Sequence of chain 1.B:
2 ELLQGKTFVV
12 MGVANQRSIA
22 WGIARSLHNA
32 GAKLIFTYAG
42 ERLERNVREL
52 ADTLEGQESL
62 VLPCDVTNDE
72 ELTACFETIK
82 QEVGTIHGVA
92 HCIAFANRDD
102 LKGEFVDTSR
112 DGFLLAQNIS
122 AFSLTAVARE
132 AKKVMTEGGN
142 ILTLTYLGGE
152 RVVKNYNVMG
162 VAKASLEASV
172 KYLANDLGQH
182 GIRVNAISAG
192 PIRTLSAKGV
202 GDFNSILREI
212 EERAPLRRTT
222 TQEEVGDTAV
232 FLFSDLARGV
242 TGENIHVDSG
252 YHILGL

Binding-site contacts:
Ligand atom C30 contacts residue PRO192 of chain 1.B at 3.6 Å (hydrophobic).
Ligand atom N32 contacts residue TYR157 of chain 1.B at 3.6 Å.
Ligand atom C39 contacts residue SER197 of chain 1.B at 3.3 Å.
Ligand atom C29 contacts residue TYR147 of chain 1.B at 3.7 Å (hydrophobic).
Ligand atom C22 contacts residue TYR157 of chain 1.B at 3.7 Å (hydrophobic).
Ligand atom C25 contacts residue VAL201 of chain 1.B at 3.8 Å (hydrophobic).
Ligand atom C20 contacts residue TYR157 of chain 1.B at 3.6 Å (hydrophobic).
Ligand atom N44 contacts residue ALA97 of chain 1.B at 2.8 Å (h-bond).
Ligand atom C23 contacts residue VAL201 of chain 1.B at 3.7 Å (hydrophobic).
Ligand atom O48 contacts residue ARG99 of chain 1.B at 3.8 Å.
Ligand atom C30 contacts residue TYR147 of chain 1.B at 3.8 Å (hydrophobic).
Ligand atom O48 contacts residue ALA97 of chain 1.B at 3.8 Å.
Ligand atom C33 contacts residue TYR147 of chain 1.B at 3.6 Å (hydrophobic).
Ligand atom C33 contacts residue TYR157 of chain 1.B at 3.4 Å (hydrophobic).
Ligand atom C43 contacts residue ALA97 of chain 1.B at 3.7 Å (hydrophobic).
Ligand atom C29 contacts residue ILE207 of chain 1.B at 3.8 Å (hydrophobic).
Ligand atom C45 contacts residue ALA97 of chain 1.B at 3.4 Å (hydrophobic).
Ligand atom O35 contacts residue TYR157 of chain 1.B at 2.5 Å (h-bond).
Ligand atom N46 contacts residue PHE96 of chain 1.B at 3.5 Å.
Ligand atom O35 contacts residue NDP1 of chain 1.H at 2.6 Å (h-bond).
Ligand atom C33 contacts residue NDP1 of chain 1.H at 3.5 Å.
Ligand atom C31 contacts residue SER197 of chain 1.B at 3.5 Å.
Ligand atom C25 contacts residue TYR157 of chain 1.B at 3.6 Å (hydrophobic).
Ligand atom N44 contacts residue PHE96 of chain 1.B at 3.5 Å.
Ligand atom N46 contacts residue ALA97 of chain 1.B at 2.9 Å (h-bond).
Ligand atom C22 contacts residue ASN156 of chain 1.B at 3.7 Å.
Ligand atom C34 contacts residue NDP1 of chain 1.H at 3.4 Å.
Ligand atom C21 contacts residue TYR157 of chain 1.B at 3.6 Å (hydrophobic).
Ligand atom C36 contacts residue SER197 of chain 1.B at 3.4 Å.
Ligand atom C34 contacts residue TYR157 of chain 1.B at 3.4 Å (hydrophobic).
Ligand atom C47 contacts residue PHE96 of chain 1.B at 3.8 Å (hydrophobic).
Ligand atom C24 contacts residue TYR157 of chain 1.B at 3.8 Å (hydrophobic).
Ligand atom C47 contacts residue ALA97 of chain 1.B at 3.5 Å (hydrophobic).
Ligand atom C30 contacts residue NDP1 of chain 1.H at 3.3 Å.
Ligand atom C47 contacts residue MET160 of chain 1.B at 3.7 Å (hydrophobic).
Ligand atom C23 contacts residue TYR157 of chain 1.B at 3.8 Å (hydrophobic).
Ligand atom C20 contacts residue VAL201 of chain 1.B at 3.7 Å (hydrophobic).
Ligand atom C43 contacts residue PHE96 of chain 1.B at 3.7 Å (hydrophobic).
Ligand atom O48 contacts residue PHE96 of chain 1.B at 3.4 Å.
Ligand atom C24 contacts residue VAL201 of chain 1.B at 3.9 Å (hydrophobic).

A small-molecule ligand and the protein it binds are described below.
Small molecule (SMILES): Cc1c(CN(C)C(=O)/C=C/c2cnc3c(c2)CCC(=O)N3)c2ccccc2n1C